Sequence of chain 3.B:
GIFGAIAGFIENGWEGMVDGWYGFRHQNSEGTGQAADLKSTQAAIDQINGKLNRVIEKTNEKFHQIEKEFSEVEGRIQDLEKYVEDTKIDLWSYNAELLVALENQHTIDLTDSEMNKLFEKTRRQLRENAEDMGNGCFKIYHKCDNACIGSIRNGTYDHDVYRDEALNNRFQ

This small molecule binds to this protein.
Small molecule (SMILES): CC(=O)N[C@@H]1[C@@H](O)[C@H](O)[C@@H](CO)O[C@H]1O

Binding-site contacts:
Ligand atom C7 contacts residue ASN154 of chain 3.B at 3.1 Å.
Ligand atom C2 contacts residue ASN154 of chain 3.B at 2.5 Å.
Ligand atom N2 contacts residue ASN154 of chain 3.B at 3.0 Å (h-bond).
Ligand atom C6 contacts residue ALA147 of chain 3.B at 3.6 Å (hydrophobic).
Ligand atom O7 contacts residue ASN154 of chain 3.B at 2.7 Å (h-bond).
Ligand atom C2 contacts residue THR156 of chain 3.B at 4.5 Å.
Ligand atom N2 contacts residue THR156 of chain 3.B at 4.0 Å.
Ligand atom C6 contacts residue GLY150 of chain 3.B at 4.5 Å.
Ligand atom C8 contacts residue ASN154 of chain 3.B at 4.4 Å.
Ligand atom C1 contacts residue ASN154 of chain 3.B at 1.4 Å.
Ligand atom C4 contacts residue ASN154 of chain 3.B at 4.2 Å.
Ligand atom C1 contacts residue THR156 of chain 3.B at 3.4 Å.
Ligand atom C6 contacts residue SER151 of chain 3.B at 4.2 Å.
Ligand atom C5 contacts residue ASN154 of chain 3.B at 3.6 Å.
Ligand atom O5 contacts residue THR156 of chain 3.B at 4.1 Å.
Ligand atom C5 contacts residue THR156 of chain 3.B at 4.3 Å.
Ligand atom C7 contacts residue THR156 of chain 3.B at 4.2 Å.
Ligand atom C8 contacts residue THR156 of chain 3.B at 4.1 Å.
Ligand atom O5 contacts residue GLY150 of chain 3.B at 4.1 Å.
Ligand atom O5 contacts residue ASN154 of chain 3.B at 2.3 Å (h-bond).
Ligand atom O5 contacts residue SER151 of chain 3.B at 4.2 Å.
Ligand atom C3 contacts residue ASN154 of chain 3.B at 3.8 Å.
Ligand atom O6 contacts residue ALA147 of chain 3.B at 4.0 Å.